Sequence of chain 1.A:
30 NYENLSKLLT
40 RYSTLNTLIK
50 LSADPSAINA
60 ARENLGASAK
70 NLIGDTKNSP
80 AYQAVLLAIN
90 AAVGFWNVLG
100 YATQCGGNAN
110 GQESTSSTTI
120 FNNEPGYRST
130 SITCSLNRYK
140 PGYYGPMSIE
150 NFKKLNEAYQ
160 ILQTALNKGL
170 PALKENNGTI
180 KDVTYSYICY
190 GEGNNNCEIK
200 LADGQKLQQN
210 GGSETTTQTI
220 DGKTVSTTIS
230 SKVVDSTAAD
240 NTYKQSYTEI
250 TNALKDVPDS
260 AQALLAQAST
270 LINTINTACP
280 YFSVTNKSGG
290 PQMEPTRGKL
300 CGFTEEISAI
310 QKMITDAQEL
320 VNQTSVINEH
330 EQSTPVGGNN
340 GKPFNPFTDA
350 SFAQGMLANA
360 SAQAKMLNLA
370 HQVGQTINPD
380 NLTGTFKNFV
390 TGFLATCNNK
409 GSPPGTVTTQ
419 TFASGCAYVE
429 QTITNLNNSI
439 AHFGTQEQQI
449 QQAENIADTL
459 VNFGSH

Binding-site contacts:
Ligand atom O3 contacts residue GLU197 of chain 1.A at 3.0 Å (salt-bridge).
Ligand atom O3 contacts residue SER245 of chain 1.A at 2.9 Å (h-bond).
Ligand atom C8 contacts residue GLU191 of chain 1.A at 3.5 Å.
Ligand atom O4 contacts residue THR247 of chain 1.A at 2.7 Å (h-bond).
Ligand atom O2 contacts residue GLY190 of chain 1.A at 3.8 Å.
Ligand atom O4 contacts residue ASN194 of chain 1.A at 3.6 Å.
Ligand atom C6 contacts residue ASP234 of chain 1.A at 3.6 Å.
Ligand atom O5 contacts residue SER245 of chain 1.A at 3.5 Å (h-bond).
Ligand atom N2 contacts residue GLN208 of chain 1.A at 3.0 Å (h-bond).
Ligand atom O7 contacts residue GLN208 of chain 1.A at 3.4 Å (h-bond).
Ligand atom O6 contacts residue ASP234 of chain 1.A at 2.4 Å (salt-bridge).
Ligand atom C3 contacts residue GLY190 of chain 1.A at 3.6 Å.
Ligand atom C6 contacts residue SER235 of chain 1.A at 3.5 Å.
Ligand atom C6 contacts residue THR247 of chain 1.A at 3.7 Å.
Ligand atom O5 contacts residue ASP234 of chain 1.A at 3.4 Å (salt-bridge).
Ligand atom O4 contacts residue CYS188 of chain 1.A at 3.1 Å (h-bond).
Ligand atom O3 contacts residue ASN193 of chain 1.A at 3.5 Å.
Ligand atom O3 contacts residue TYR189 of chain 1.A at 3.2 Å.
Ligand atom O4 contacts residue SER235 of chain 1.A at 3.1 Å.
Ligand atom O6 contacts residue GLY192 of chain 1.A at 3.0 Å.
Ligand atom C4 contacts residue ASN193 of chain 1.A at 3.7 Å.
Ligand atom C5 contacts residue SER235 of chain 1.A at 3.7 Å.
Ligand atom C6 contacts residue VAL232 of chain 1.A at 3.5 Å (hydrophobic).
Ligand atom O2 contacts residue ASN193 of chain 1.A at 2.6 Å (h-bond).
Ligand atom C2 contacts residue SER245 of chain 1.A at 3.1 Å.
Ligand atom O5 contacts residue GLN208 of chain 1.A at 2.9 Å (h-bond).
Ligand atom C6 contacts residue GLN208 of chain 1.A at 3.7 Å.
Ligand atom O3 contacts residue GLY190 of chain 1.A at 2.7 Å (h-bond).
Ligand atom O7 contacts residue SER245 of chain 1.A at 3.2 Å (h-bond).
Ligand atom O4 contacts residue GLU197 of chain 1.A at 2.7 Å (salt-bridge).
Ligand atom C4 contacts residue THR247 of chain 1.A at 3.8 Å.
Ligand atom C6 contacts residue SER245 of chain 1.A at 3.5 Å.
Ligand atom C1 contacts residue SER245 of chain 1.A at 3.3 Å.
Ligand atom C4 contacts residue SER245 of chain 1.A at 3.7 Å.
Ligand atom C2 contacts residue ASN193 of chain 1.A at 3.4 Å.
Ligand atom O5 contacts residue THR247 of chain 1.A at 3.6 Å.
Ligand atom C8 contacts residue LYS205 of chain 1.A at 3.7 Å.
Ligand atom O4 contacts residue SER245 of chain 1.A at 3.0 Å (h-bond).
Ligand atom C4 contacts residue SER235 of chain 1.A at 3.1 Å.
Ligand atom C7 contacts residue GLN208 of chain 1.A at 3.6 Å.

The small molecule below binds the protein below.
Small molecule (SMILES): CC(=O)N[C@H]1[C@@H](O[C@H]2[C@@H](O)[C@@H](CO)O[C@@H](O[C@H]3[C@H](O)[C@@H](CO)O[C@@H](O[C@H]4[C@@H](O)[C@@H](CO)O[C@@H](O[C@H]5[C@H](O)[C@@H](O)C(=O)O[C@@H]5CO)[C@@H]4O)[C@@H]3NC(C)=O)[C@@H]2O[C@@H]2O[C@@H](C)[C@@H](O)[C@@H](O)[C@@H]2O)O[C@H](CO)[C@H](O)[C@@H]1O